This protein binds this small molecule.
Small molecule (SMILES): CS(=O)(=O)CC[C@@H](N)C(=O)Nc1cccc(OC(F)(F)F)c1

Sequence of chain 1.B:
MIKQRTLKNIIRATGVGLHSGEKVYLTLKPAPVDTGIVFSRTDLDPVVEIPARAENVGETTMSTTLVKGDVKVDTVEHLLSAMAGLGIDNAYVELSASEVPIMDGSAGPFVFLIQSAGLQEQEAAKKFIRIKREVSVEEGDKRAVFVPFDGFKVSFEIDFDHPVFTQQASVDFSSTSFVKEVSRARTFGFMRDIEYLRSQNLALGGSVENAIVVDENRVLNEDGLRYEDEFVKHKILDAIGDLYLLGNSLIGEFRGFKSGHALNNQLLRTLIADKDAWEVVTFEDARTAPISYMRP

Binding-site contacts:
Ligand atom S19 contacts residue LYS238 of chain 1.B at 3.8 Å.
Ligand atom O13 contacts residue HIS237 of chain 1.B at 3.2 Å (h-bond).
Ligand atom C5 contacts residue THR190 of chain 1.B at 3.7 Å.
Ligand atom C15 contacts residue ILE197 of chain 1.B at 3.7 Å (hydrophobic).
Ligand atom C6 contacts residue ILE102 of chain 1.B at 3.8 Å (hydrophobic).
Ligand atom N7 contacts residue THR190 of chain 1.B at 3.7 Å.
Ligand atom N10 contacts residue GLU77 of chain 1.B at 2.9 Å (salt-bridge).
Ligand atom C4 contacts residue THR190 of chain 1.B at 3.6 Å.
Ligand atom C11 contacts residue THR190 of chain 1.B at 3.7 Å.
Ligand atom C6 contacts residue ASN213 of chain 1.B at 3.2 Å.
Ligand atom C9 contacts residue MET62 of chain 1.B at 3.2 Å (hydrophobic).
Ligand atom O22 contacts residue THR190 of chain 1.B at 3.3 Å (h-bond).
Ligand atom F16 contacts residue ILE197 of chain 1.B at 3.2 Å.
Ligand atom C9 contacts residue ZN1 of chain 1.H at 2.9 Å.
Ligand atom O13 contacts residue ZN1 of chain 1.H at 2.4 Å.
Ligand atom N10 contacts residue ZN1 of chain 1.H at 1.9 Å.
Ligand atom C11 contacts residue ASP241 of chain 1.B at 3.6 Å.
Ligand atom O14 contacts residue LEU18 of chain 1.B at 3.5 Å.
Ligand atom F18 contacts residue ILE197 of chain 1.B at 3.5 Å.
Ligand atom O20 contacts residue LYS238 of chain 1.B at 2.8 Å (salt-bridge).
Ligand atom C3 contacts residue LEU18 of chain 1.B at 3.8 Å (hydrophobic).
Ligand atom C1 contacts residue LEU18 of chain 1.B at 3.7 Å (hydrophobic).
Ligand atom C11 contacts residue MET62 of chain 1.B at 3.7 Å (hydrophobic).
Ligand atom O13 contacts residue HIS78 of chain 1.B at 2.9 Å.
Ligand atom N10 contacts residue HIS237 of chain 1.B at 3.6 Å.
Ligand atom C12 contacts residue MET62 of chain 1.B at 3.3 Å (hydrophobic).
Ligand atom C1 contacts residue ASN213 of chain 1.B at 3.5 Å.
Ligand atom C8 contacts residue ZN1 of chain 1.H at 3.0 Å.
Ligand atom C2 contacts residue LEU18 of chain 1.B at 3.7 Å (hydrophobic).
Ligand atom C12 contacts residue ASP241 of chain 1.B at 3.5 Å.
Ligand atom F18 contacts residue ALA214 of chain 1.B at 3.5 Å.
Ligand atom N10 contacts residue HIS264 of chain 1.B at 3.2 Å (h-bond).
Ligand atom C11 contacts residue ZN1 of chain 1.H at 3.4 Å.
Ligand atom F17 contacts residue ILE197 of chain 1.B at 3.7 Å.
Ligand atom O22 contacts residue LYS238 of chain 1.B at 3.3 Å.
Ligand atom C9 contacts residue GLU77 of chain 1.B at 3.7 Å.
Ligand atom N10 contacts residue ASP241 of chain 1.B at 3.1 Å (salt-bridge).
Ligand atom N10 contacts residue HIS78 of chain 1.B at 3.4 Å (h-bond).
Ligand atom C21 contacts residue THR190 of chain 1.B at 3.5 Å.
Ligand atom O22 contacts residue ASP241 of chain 1.B at 3.6 Å (salt-bridge).